Binding-site contacts:
Ligand atom C2' contacts residue PHE144 of chain 1.A at 3.5 Å (hydrophobic).
Ligand atom C4' contacts residue THR46 of chain 1.A at 3.5 Å.
Ligand atom O4' contacts residue ASN141 of chain 1.A at 3.1 Å (h-bond).
Ligand atom O3' contacts residue ASN98 of chain 1.A at 3.0 Å (h-bond).
Ligand atom OP1 contacts residue HIS164 of chain 1.B at 2.9 Å (h-bond).
Ligand atom O3' contacts residue THR46 of chain 1.A at 3.1 Å (h-bond).
Ligand atom O3' contacts residue GLU45 of chain 1.A at 2.8 Å (salt-bridge).
Ligand atom N6 contacts residue PHE166 of chain 1.B at 3.5 Å.
Ligand atom C7 contacts residue ARG134 of chain 1.B at 3.3 Å.
Ligand atom OP1 contacts residue HIS140 of chain 1.A at 3.4 Å (h-bond).
Ligand atom O4' contacts residue ARG134 of chain 1.B at 3.2 Å.
Ligand atom C3' contacts residue GLU45 of chain 1.A at 3.5 Å.
Ligand atom OP2 contacts residue ARG35 of chain 1.B at 2.9 Å (salt-bridge).
Ligand atom N1 contacts residue PHE49 of chain 1.A at 3.4 Å.
Ligand atom C8 contacts residue PHE97 of chain 1.A at 3.4 Å (hydrophobic).
Ligand atom C5 contacts residue PHE97 of chain 1.A at 3.5 Å (hydrophobic).
Ligand atom OP2 contacts residue HIS201 of chain 1.A at 3.3 Å.
Ligand atom N7 contacts residue PHE97 of chain 1.A at 3.3 Å.
Ligand atom O5' contacts residue ARG35 of chain 1.B at 2.8 Å (salt-bridge).
Ligand atom O4' contacts residue PHE144 of chain 1.A at 3.3 Å.
Ligand atom C5' contacts residue ARG134 of chain 1.B at 3.0 Å.
Ligand atom O5' contacts residue ASN141 of chain 1.A at 3.4 Å (h-bond).
Ligand atom C6 contacts residue PHE166 of chain 1.B at 3.3 Å (hydrophobic).
Ligand atom OP1 contacts residue MG1 of chain 1.M at 2.6 Å.
Ligand atom C6 contacts residue ARG134 of chain 1.B at 3.2 Å.
Ligand atom N1 contacts residue ARG134 of chain 1.B at 3.4 Å (salt-bridge).
Ligand atom P contacts residue MG1 of chain 1.M at 3.1 Å.
Ligand atom C6 contacts residue PHE49 of chain 1.A at 3.5 Å (hydrophobic).
Ligand atom OP1 contacts residue LEU184 of chain 1.A at 3.0 Å (h-bond).
Ligand atom C5 contacts residue ARG134 of chain 1.B at 3.3 Å.
Ligand atom N9 contacts residue PHE49 of chain 1.A at 3.4 Å.
Ligand atom O3' contacts residue MG1 of chain 1.M at 2.5 Å.
Ligand atom C4 contacts residue PHE97 of chain 1.A at 3.5 Å (hydrophobic).
Ligand atom C8 contacts residue PHE144 of chain 1.A at 3.3 Å (hydrophobic).
Ligand atom OP1 contacts residue MG1 of chain 1.I at 2.1 Å.
Ligand atom C4 contacts residue PHE49 of chain 1.A at 3.5 Å (hydrophobic).
Ligand atom N7 contacts residue PHE166 of chain 1.B at 3.4 Å.
Ligand atom OP1 contacts residue VAL183 of chain 1.A at 3.3 Å.
Ligand atom P contacts residue MG1 of chain 1.I at 3.4 Å.
Ligand atom O2 contacts residue PRO165 of chain 1.B at 2.9 Å.

Sequence of chain 1.A:
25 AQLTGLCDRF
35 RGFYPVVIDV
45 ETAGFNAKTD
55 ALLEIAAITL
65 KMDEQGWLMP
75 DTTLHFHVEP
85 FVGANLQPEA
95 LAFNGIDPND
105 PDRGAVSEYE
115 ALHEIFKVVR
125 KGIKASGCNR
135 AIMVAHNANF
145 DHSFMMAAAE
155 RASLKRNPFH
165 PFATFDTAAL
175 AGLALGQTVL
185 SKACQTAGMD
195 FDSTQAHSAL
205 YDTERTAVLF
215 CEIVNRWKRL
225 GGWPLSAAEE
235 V

This small molecule binds to this protein.
Small molecule (SMILES): Cc1cn([C@H]2C[C@H](O[P](=O)(O)OC[C@H]3O[C@@H](n4cnc5c(N)ncnc54)C[C@@H]3O[P](=O)(O)OC[C@H]3O[C@@H](n4cnc5c(N)ncnc54)C[C@@H]3O[P](=O)(O)OC[C@H]3O[C@@H](n4cnc5c(N)ncnc54)C[C@@H]3O)[C@@H](COP(=O)=O)O2)c(=O)[nH]c1=O

Sequence of chain 1.B:
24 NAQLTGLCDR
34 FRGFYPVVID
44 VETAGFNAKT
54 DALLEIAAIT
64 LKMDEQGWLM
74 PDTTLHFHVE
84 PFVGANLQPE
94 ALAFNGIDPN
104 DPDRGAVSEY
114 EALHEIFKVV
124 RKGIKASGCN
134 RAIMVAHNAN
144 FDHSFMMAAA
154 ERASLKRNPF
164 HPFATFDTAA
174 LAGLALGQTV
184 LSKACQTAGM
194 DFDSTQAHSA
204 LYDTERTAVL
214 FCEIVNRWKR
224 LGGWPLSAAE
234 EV